Binding-site contacts:
Ligand atom O7 contacts residue ASN301 of chain 1.I at 4.1 Å.
Ligand atom C5 contacts residue GLN263 of chain 1.I at 4.1 Å.
Ligand atom O7 contacts residue ASN265 of chain 1.I at 3.3 Å (h-bond).
Ligand atom C2 contacts residue GLN263 of chain 1.I at 4.0 Å.
Ligand atom O5 contacts residue VAL414 of chain 1.I at 4.4 Å.
Ligand atom C1 contacts residue GLN263 of chain 1.I at 3.7 Å.
Ligand atom C1 contacts residue ARG412 of chain 1.I at 4.0 Å.
Ligand atom C8 contacts residue SER381 of chain 1.I at 4.2 Å.
Ligand atom O6 contacts residue ARG412 of chain 1.I at 3.1 Å (salt-bridge).
Ligand atom C7 contacts residue ASN301 of chain 1.I at 4.5 Å.
Ligand atom O5 contacts residue ARG412 of chain 1.I at 3.0 Å (salt-bridge).
Ligand atom C8 contacts residue ASN301 of chain 1.I at 3.6 Å.
Ligand atom O5 contacts residue ASN265 of chain 1.I at 2.3 Å (h-bond).
Ligand atom C8 contacts residue SER303 of chain 1.I at 3.5 Å.
Ligand atom C4 contacts residue GLN263 of chain 1.I at 4.3 Å.
Ligand atom C8 contacts residue VAL302 of chain 1.I at 3.7 Å (hydrophobic).
Ligand atom C6 contacts residue ARG412 of chain 1.I at 3.9 Å.
Ligand atom C5 contacts residue ARG412 of chain 1.I at 4.0 Å.
Ligand atom C2 contacts residue ASN265 of chain 1.I at 2.5 Å.
Ligand atom N2 contacts residue ASN265 of chain 1.I at 3.0 Å (h-bond).
Ligand atom C1 contacts residue ASN265 of chain 1.I at 1.4 Å.
Ligand atom C3 contacts residue GLN263 of chain 1.I at 3.7 Å.
Ligand atom O4 contacts residue GLN263 of chain 1.I at 4.4 Å.
Ligand atom C5 contacts residue ASN265 of chain 1.I at 3.7 Å.
Ligand atom O6 contacts residue VAL414 of chain 1.I at 3.8 Å.
Ligand atom C4 contacts residue ASN265 of chain 1.I at 4.3 Å.
Ligand atom C8 contacts residue ASN265 of chain 1.I at 4.4 Å.
Ligand atom C3 contacts residue ASN265 of chain 1.I at 3.8 Å.
Ligand atom O5 contacts residue GLN263 of chain 1.I at 4.4 Å.
Ligand atom N2 contacts residue GLN263 of chain 1.I at 4.0 Å.
Ligand atom C8 contacts residue GLN263 of chain 1.I at 4.3 Å.
Ligand atom C7 contacts residue ASN265 of chain 1.I at 3.3 Å.

The small molecule below binds the protein below.
Small molecule (SMILES): CC(=O)N[C@H]1[C@H](O[C@H]2[C@H](O)[C@@H](NC(C)=O)CO[C@@H]2CO)O[C@H](CO)[C@@H](O)[C@@H]1O

Sequence of chain 1.I:
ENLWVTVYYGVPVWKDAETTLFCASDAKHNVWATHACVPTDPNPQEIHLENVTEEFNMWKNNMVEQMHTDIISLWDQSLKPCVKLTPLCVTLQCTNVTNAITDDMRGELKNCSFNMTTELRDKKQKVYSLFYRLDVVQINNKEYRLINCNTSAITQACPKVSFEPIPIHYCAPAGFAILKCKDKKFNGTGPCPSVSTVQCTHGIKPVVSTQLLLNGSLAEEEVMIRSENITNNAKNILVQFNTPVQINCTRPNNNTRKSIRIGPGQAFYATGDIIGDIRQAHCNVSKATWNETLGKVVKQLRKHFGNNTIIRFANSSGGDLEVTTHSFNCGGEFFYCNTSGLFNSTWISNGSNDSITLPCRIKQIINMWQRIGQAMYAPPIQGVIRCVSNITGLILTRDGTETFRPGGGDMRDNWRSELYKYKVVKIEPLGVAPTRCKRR